Sequence of chain 1.J:
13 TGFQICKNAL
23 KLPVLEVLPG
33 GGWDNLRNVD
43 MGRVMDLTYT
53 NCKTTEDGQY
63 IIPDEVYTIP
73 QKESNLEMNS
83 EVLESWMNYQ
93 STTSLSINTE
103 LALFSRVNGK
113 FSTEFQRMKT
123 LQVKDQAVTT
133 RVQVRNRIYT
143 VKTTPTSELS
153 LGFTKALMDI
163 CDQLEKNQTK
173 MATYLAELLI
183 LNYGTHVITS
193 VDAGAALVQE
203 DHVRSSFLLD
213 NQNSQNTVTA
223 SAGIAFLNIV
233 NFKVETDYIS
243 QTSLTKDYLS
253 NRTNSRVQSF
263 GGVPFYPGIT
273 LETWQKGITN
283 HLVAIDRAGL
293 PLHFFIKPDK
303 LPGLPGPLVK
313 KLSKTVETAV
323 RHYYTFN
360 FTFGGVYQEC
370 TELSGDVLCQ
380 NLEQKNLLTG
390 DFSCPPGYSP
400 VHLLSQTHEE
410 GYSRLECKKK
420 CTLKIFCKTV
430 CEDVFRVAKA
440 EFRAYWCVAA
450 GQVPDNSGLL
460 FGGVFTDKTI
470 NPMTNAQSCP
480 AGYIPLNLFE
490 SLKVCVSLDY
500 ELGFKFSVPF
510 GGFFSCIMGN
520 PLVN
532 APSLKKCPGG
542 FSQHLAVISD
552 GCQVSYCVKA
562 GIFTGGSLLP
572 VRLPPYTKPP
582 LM

The small molecule below binds the protein below.
Small molecule (SMILES): CC(=O)N[C@@H]1[C@@H](O)[C@H](O)[C@@H](CO)O[C@H]1O

Binding-site contacts:
Ligand atom C4 contacts residue ASN253 of chain 1.J at 4.2 Å.
Ligand atom N2 contacts residue ASN253 of chain 1.J at 2.9 Å (h-bond).
Ligand atom C6 contacts residue LEU251 of chain 1.J at 3.7 Å (hydrophobic).
Ligand atom C5 contacts residue LEU251 of chain 1.J at 4.5 Å (hydrophobic).
Ligand atom N2 contacts residue SER207 of chain 1.J at 3.6 Å (h-bond).
Ligand atom C3 contacts residue ASN253 of chain 1.J at 3.8 Å.
Ligand atom O7 contacts residue ASN253 of chain 1.J at 3.7 Å.
Ligand atom C1 contacts residue ASN253 of chain 1.J at 1.4 Å.
Ligand atom C2 contacts residue ASN253 of chain 1.J at 2.5 Å.
Ligand atom O5 contacts residue ASN253 of chain 1.J at 2.4 Å (h-bond).
Ligand atom C5 contacts residue ASN253 of chain 1.J at 3.7 Å.
Ligand atom C7 contacts residue ASN253 of chain 1.J at 3.5 Å.
Ligand atom O5 contacts residue LEU251 of chain 1.J at 3.9 Å.
Ligand atom O3 contacts residue SER207 of chain 1.J at 3.7 Å.
Ligand atom C2 contacts residue SER207 of chain 1.J at 3.3 Å.
Ligand atom C1 contacts residue SER207 of chain 1.J at 4.4 Å.
Ligand atom O6 contacts residue LEU251 of chain 1.J at 3.6 Å.
Ligand atom C3 contacts residue SER207 of chain 1.J at 4.0 Å.
Ligand atom C8 contacts residue THR255 of chain 1.J at 4.0 Å.